Binding-site contacts:
Ligand atom C4' contacts residue VAL47 of chain 31.A at 4.1 Å (hydrophobic).
Ligand atom C5' contacts residue ASN414 of chain 31.A at 3.3 Å.
Ligand atom OP1 contacts residue ARG412 of chain 31.A at 3.8 Å.
Ligand atom OP2 contacts residue LYS21 of chain 35.C at 2.7 Å (salt-bridge).
Ligand atom C3' contacts residue VAL47 of chain 31.A at 4.0 Å (hydrophobic).
Ligand atom C1' contacts residue ASN414 of chain 31.A at 4.1 Å.
Ligand atom OP1 contacts residue ARG18 of chain 35.C at 4.0 Å.
Ligand atom C2' contacts residue VAL47 of chain 31.A at 4.3 Å (hydrophobic).
Ligand atom C5' contacts residue ARG412 of chain 31.A at 3.0 Å.
Ligand atom P contacts residue LYS21 of chain 35.C at 3.4 Å.
Ligand atom C4' contacts residue ASN414 of chain 31.A at 3.0 Å.
Ligand atom O3' contacts residue ARG412 of chain 31.A at 4.3 Å.
Ligand atom P contacts residue ARG412 of chain 31.A at 2.7 Å.
Ligand atom O4' contacts residue ASN414 of chain 31.A at 2.9 Å (h-bond).
Ligand atom O5' contacts residue ARG412 of chain 31.A at 3.1 Å (salt-bridge).
Ligand atom O3' contacts residue VAL47 of chain 31.A at 3.1 Å.
Ligand atom C4' contacts residue ARG412 of chain 31.A at 4.4 Å.
Ligand atom C3' contacts residue ASN414 of chain 31.A at 4.5 Å.
Ligand atom OP2 contacts residue ARG18 of chain 35.C at 3.7 Å.
Ligand atom OP1 contacts residue LYS21 of chain 35.C at 3.9 Å.
Ligand atom OP2 contacts residue ARG412 of chain 31.A at 1.4 Å (salt-bridge).

Sequence of chain 35.C:
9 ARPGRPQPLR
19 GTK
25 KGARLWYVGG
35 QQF

Sequence of chain 31.A:
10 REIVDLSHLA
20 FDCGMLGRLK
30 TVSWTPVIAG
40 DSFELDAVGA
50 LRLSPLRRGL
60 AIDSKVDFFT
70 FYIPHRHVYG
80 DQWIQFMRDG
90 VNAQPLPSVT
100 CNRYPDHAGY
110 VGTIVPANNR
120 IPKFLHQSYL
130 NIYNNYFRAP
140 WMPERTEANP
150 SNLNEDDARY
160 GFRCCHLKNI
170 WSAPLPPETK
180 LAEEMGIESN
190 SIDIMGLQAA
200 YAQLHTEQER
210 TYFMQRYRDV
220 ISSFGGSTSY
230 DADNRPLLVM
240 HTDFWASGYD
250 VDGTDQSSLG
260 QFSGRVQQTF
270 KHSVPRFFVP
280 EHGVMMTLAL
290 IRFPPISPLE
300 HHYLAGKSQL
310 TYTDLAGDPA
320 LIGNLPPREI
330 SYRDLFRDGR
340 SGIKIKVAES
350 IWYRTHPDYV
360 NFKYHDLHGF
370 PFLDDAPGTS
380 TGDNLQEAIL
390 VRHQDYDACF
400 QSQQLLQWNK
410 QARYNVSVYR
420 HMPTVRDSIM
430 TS

The protein below binds the small molecule below.
Small molecule (SMILES): Nc1ccn([C@H]2C[C@H](O)[C@@H](COP(=O)(O)O)O2)c(=O)n1